Sequence of chain 1.B:
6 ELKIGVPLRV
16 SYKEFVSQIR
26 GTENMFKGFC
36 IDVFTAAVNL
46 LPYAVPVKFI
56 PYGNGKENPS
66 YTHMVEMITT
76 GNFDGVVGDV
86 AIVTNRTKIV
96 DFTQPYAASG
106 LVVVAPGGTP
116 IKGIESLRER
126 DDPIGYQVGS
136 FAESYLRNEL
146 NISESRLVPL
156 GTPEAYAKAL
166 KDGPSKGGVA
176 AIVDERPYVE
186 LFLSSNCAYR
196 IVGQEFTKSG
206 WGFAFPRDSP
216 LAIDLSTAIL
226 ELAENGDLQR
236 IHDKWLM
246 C

Binding-site contacts:
Ligand atom C contacts residue GLU180 of chain 1.B at 3.9 Å.
Ligand atom N contacts residue TYR66 of chain 1.B at 4.0 Å.
Ligand atom OXT contacts residue VAL85 of chain 1.B at 3.8 Å.
Ligand atom O contacts residue PHE136 of chain 1.B at 2.9 Å (h-bond).
Ligand atom CA contacts residue SER135 of chain 1.B at 4.2 Å.
Ligand atom O contacts residue GLY134 of chain 1.B at 4.1 Å.
Ligand atom C contacts residue ALA86 of chain 1.B at 4.1 Å (hydrophobic).
Ligand atom N contacts residue GLU180 of chain 1.B at 2.7 Å (salt-bridge).
Ligand atom O contacts residue SER135 of chain 1.B at 3.5 Å.
Ligand atom CA contacts residue GLU180 of chain 1.B at 3.4 Å.
Ligand atom N contacts residue ASP84 of chain 1.B at 2.8 Å (salt-bridge).
Ligand atom C contacts residue TYR66 of chain 1.B at 3.5 Å (hydrophobic).
Ligand atom OXT contacts residue TYR66 of chain 1.B at 3.5 Å.
Ligand atom OXT contacts residue ARG91 of chain 1.B at 2.9 Å (salt-bridge).
Ligand atom C contacts residue SER135 of chain 1.B at 4.3 Å.
Ligand atom CA contacts residue ASP84 of chain 1.B at 3.9 Å.
Ligand atom C contacts residue PHE136 of chain 1.B at 4.0 Å (hydrophobic).
Ligand atom CA contacts residue TYR66 of chain 1.B at 3.6 Å (hydrophobic).
Ligand atom N contacts residue TRP206 of chain 1.B at 4.3 Å.
Ligand atom CA contacts residue TYR183 of chain 1.B at 4.0 Å (hydrophobic).
Ligand atom O contacts residue ARG91 of chain 1.B at 2.9 Å (salt-bridge).
Ligand atom OXT contacts residue GLU180 of chain 1.B at 4.1 Å.
Ligand atom N contacts residue ALA86 of chain 1.B at 4.4 Å.
Ligand atom OXT contacts residue ALA86 of chain 1.B at 2.9 Å (h-bond).
Ligand atom C contacts residue ASP84 of chain 1.B at 4.3 Å.
Ligand atom O contacts residue TYR66 of chain 1.B at 3.6 Å.
Ligand atom C contacts residue ARG91 of chain 1.B at 3.5 Å.
Ligand atom OXT contacts residue ASP84 of chain 1.B at 3.7 Å.
Ligand atom N contacts residue TYR183 of chain 1.B at 2.8 Å (h-bond).
Ligand atom OXT contacts residue PHE136 of chain 1.B at 4.2 Å.

A protein and the small-molecule ligand that binds it are described below.
Small molecule (SMILES): NCC(=O)O